Binding-site contacts:
Ligand atom P contacts residue LYS108 of chain 1.A at 4.1 Å.
Ligand atom PA contacts residue LYS158 of chain 1.A at 3.9 Å.
Ligand atom O2A contacts residue SER157 of chain 1.A at 3.1 Å.
Ligand atom OP1 contacts residue LYS108 of chain 1.A at 3.8 Å.
Ligand atom O1A contacts residue LYS158 of chain 1.A at 4.2 Å.
Ligand atom O1A contacts residue ALA156 of chain 1.A at 4.4 Å.
Ligand atom OP2 contacts residue LYS108 of chain 1.A at 3.3 Å (salt-bridge).
Ligand atom O1A contacts residue SER157 of chain 1.A at 3.5 Å.
Ligand atom PA contacts residue SER157 of chain 1.A at 3.7 Å.
Ligand atom O1B contacts residue LYS108 of chain 1.A at 4.1 Å.
Ligand atom O5' contacts residue SER157 of chain 1.A at 4.0 Å.
Ligand atom O2A contacts residue GLU159 of chain 1.A at 4.3 Å.
Ligand atom O3' contacts residue SER157 of chain 1.A at 4.5 Å.
Ligand atom O2A contacts residue LYS158 of chain 1.A at 2.7 Å (salt-bridge).

Sequence of chain 1.A:
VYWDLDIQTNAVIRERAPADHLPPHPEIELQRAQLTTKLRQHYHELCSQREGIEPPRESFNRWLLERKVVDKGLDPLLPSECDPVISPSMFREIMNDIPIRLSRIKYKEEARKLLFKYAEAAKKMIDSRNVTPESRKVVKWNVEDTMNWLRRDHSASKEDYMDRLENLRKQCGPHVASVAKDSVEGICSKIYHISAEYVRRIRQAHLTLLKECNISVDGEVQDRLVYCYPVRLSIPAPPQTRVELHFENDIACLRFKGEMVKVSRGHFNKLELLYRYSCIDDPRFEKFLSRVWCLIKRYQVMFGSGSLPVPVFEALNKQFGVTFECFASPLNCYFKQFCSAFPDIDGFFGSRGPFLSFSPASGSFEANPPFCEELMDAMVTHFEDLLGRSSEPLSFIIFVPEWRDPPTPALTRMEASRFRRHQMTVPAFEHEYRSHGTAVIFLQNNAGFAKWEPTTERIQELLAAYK

A small-molecule ligand and the protein it binds are described below.
Small molecule (SMILES): CO[C@@H]1[C@H](O[P](=O)(O)OC[C@H]2O[C@@H](n3cnc4c(=O)nc(N)[nH]c43)[C@H](O)[C@@H]2O)[C@@H](CO[PH](=O)O)O[C@H]1n1cnc2c(N)ncnc21.C[n+]1cn([C@@H]2O[C@H](CO[P](=O)(O)OP(=O)(O)O)[C@@H](O)[C@H]2O)c2nc(N)[nH]c(=O)c21